A protein and the small-molecule ligand that binds it are described below.
Small molecule (SMILES): O=P(O)(O)OC1[C@H](O)[C@H](OP(=O)(O)O)C(OP(=O)(O)O)[C@H](OP(=O)(O)O)[C@H]1O

Binding-site contacts:
Ligand atom O5P contacts residue TYR59 of chain 1.B at 3.7 Å.
Ligand atom P4 contacts residue LYS39 of chain 1.B at 3.7 Å.
Ligand atom C6 contacts residue ASN44 of chain 1.B at 4.2 Å.
Ligand atom O2 contacts residue ASN44 of chain 1.B at 3.2 Å.
Ligand atom O8P contacts residue TYR59 of chain 1.B at 3.2 Å (h-bond).
Ligand atom O9P contacts residue TYR59 of chain 1.B at 4.3 Å.
Ligand atom P4 contacts residue TYR59 of chain 1.B at 3.9 Å.
Ligand atom O6P contacts residue ARG87 of chain 1.B at 3.3 Å.
Ligand atom O5P contacts residue LYS39 of chain 1.B at 3.1 Å (salt-bridge).
Ligand atom O4 contacts residue LYS39 of chain 1.B at 4.0 Å.
Ligand atom P1 contacts residue ASN44 of chain 1.B at 3.5 Å.
Ligand atom C2 contacts residue ASN44 of chain 1.B at 4.0 Å.
Ligand atom OPH contacts residue LYS127 of chain 1.B at 3.4 Å.
Ligand atom O1 contacts residue ASN44 of chain 1.B at 3.0 Å (h-bond).
Ligand atom O3 contacts residue LYS39 of chain 1.B at 3.4 Å (salt-bridge).
Ligand atom O6P contacts residue TYR59 of chain 1.B at 3.9 Å.
Ligand atom O7P contacts residue LYS127 of chain 1.B at 3.3 Å (salt-bridge).
Ligand atom O8P contacts residue ARG87 of chain 1.B at 4.2 Å.
Ligand atom O8P contacts residue LYS39 of chain 1.B at 3.8 Å.
Ligand atom O5P contacts residue ARG87 of chain 1.B at 3.9 Å.
Ligand atom P4 contacts residue LYS127 of chain 1.B at 4.2 Å.
Ligand atom P3 contacts residue ARG87 of chain 1.B at 3.9 Å.
Ligand atom O4P contacts residue ARG48 of chain 1.B at 2.7 Å (salt-bridge).
Ligand atom O7P contacts residue TYR59 of chain 1.B at 3.7 Å.
Ligand atom O2P contacts residue ASN44 of chain 1.B at 3.0 Å (h-bond).
Ligand atom P3 contacts residue ARG48 of chain 1.B at 3.7 Å.
Ligand atom C1 contacts residue ASN44 of chain 1.B at 3.9 Å.
Ligand atom O3P contacts residue ASN44 of chain 1.B at 4.1 Å.
Ligand atom O7P contacts residue LYS39 of chain 1.B at 2.6 Å (salt-bridge).
Ligand atom O3P contacts residue ARG48 of chain 1.B at 3.9 Å.
Ligand atom P3 contacts residue LYS39 of chain 1.B at 3.9 Å.
Ligand atom O4P contacts residue ARG87 of chain 1.B at 3.3 Å.
Ligand atom P3 contacts residue TYR59 of chain 1.B at 4.4 Å.
Ligand atom O5P contacts residue ARG48 of chain 1.B at 2.9 Å (salt-bridge).
Ligand atom O9P contacts residue LYS127 of chain 1.B at 4.0 Å.

Sequence of chain 1.B:
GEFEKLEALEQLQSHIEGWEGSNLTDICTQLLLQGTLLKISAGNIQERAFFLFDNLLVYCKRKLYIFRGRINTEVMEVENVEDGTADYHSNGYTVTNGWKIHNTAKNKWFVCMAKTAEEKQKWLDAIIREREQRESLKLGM